Binding-site contacts:
Ligand atom CG1 contacts residue PRO126 of chain 1.L at 3.7 Å (hydrophobic).
Ligand atom C24 contacts residue THR1 of chain 1.K at 2.9 Å.
Ligand atom N contacts residue GLY47 of chain 1.K at 2.7 Å (h-bond).
Ligand atom O contacts residue ALA49 of chain 1.K at 3.1 Å (h-bond).
Ligand atom C14 contacts residue GLY47 of chain 1.K at 3.8 Å.
Ligand atom CG1 contacts residue ALA49 of chain 1.K at 3.7 Å (hydrophobic).
Ligand atom CD1 contacts residue ALA20 of chain 1.K at 3.5 Å (hydrophobic).
Ligand atom O contacts residue ALA46 of chain 1.K at 3.7 Å.
Ligand atom N contacts residue ASP125 of chain 1.L at 3.0 Å (salt-bridge).
Ligand atom O contacts residue GLY47 of chain 1.K at 3.0 Å (h-bond).
Ligand atom CB contacts residue GLY47 of chain 1.K at 3.6 Å.
Ligand atom CG1 contacts residue ASP125 of chain 1.L at 3.8 Å.
Ligand atom C16 contacts residue ALA20 of chain 1.K at 3.6 Å (hydrophobic).
Ligand atom CD1 contacts residue PRO126 of chain 1.L at 3.7 Å (hydrophobic).
Ligand atom O contacts residue ALA20 of chain 1.K at 3.4 Å.
Ligand atom C24 contacts residue TYR169 of chain 1.K at 3.2 Å (hydrophobic).
Ligand atom N contacts residue THR21 of chain 1.K at 2.9 Å (h-bond).
Ligand atom O6 contacts residue THR1 of chain 1.K at 3.6 Å.
Ligand atom C23 contacts residue SER130 of chain 1.K at 3.2 Å.
Ligand atom CB contacts residue THR21 of chain 1.K at 3.6 Å.
Ligand atom OG1 contacts residue THR21 of chain 1.K at 3.2 Å (h-bond).
Ligand atom C23 contacts residue TYR169 of chain 1.K at 3.3 Å (hydrophobic).
Ligand atom CA contacts residue GLY47 of chain 1.K at 3.7 Å.
Ligand atom C15 contacts residue ALA49 of chain 1.K at 3.7 Å (hydrophobic).
Ligand atom N contacts residue THR1 of chain 1.K at 3.7 Å.
Ligand atom C23 contacts residue THR1 of chain 1.K at 1.5 Å.
Ligand atom C22 contacts residue THR1 of chain 1.K at 2.4 Å.
Ligand atom C contacts residue THR1 of chain 1.K at 1.4 Å.
Ligand atom O contacts residue THR1 of chain 1.K at 2.3 Å (h-bond).
Ligand atom C contacts residue THR21 of chain 1.K at 3.7 Å.
Ligand atom C24 contacts residue ARG19 of chain 1.K at 3.5 Å.
Ligand atom O contacts residue THR21 of chain 1.K at 3.0 Å (h-bond).
Ligand atom CA contacts residue THR21 of chain 1.K at 3.4 Å.
Ligand atom CG1 contacts residue ASP125 of chain 1.L at 3.7 Å.
Ligand atom C14 contacts residue THR1 of chain 1.K at 2.8 Å.
Ligand atom CD1 contacts residue TYR107 of chain 1.L at 3.5 Å (hydrophobic).
Ligand atom CA contacts residue GLY47 of chain 1.K at 3.2 Å.
Ligand atom C contacts residue GLY47 of chain 1.K at 3.4 Å.
Ligand atom CD1 contacts residue ALA49 of chain 1.K at 3.5 Å (hydrophobic).
Ligand atom CA contacts residue THR1 of chain 1.K at 2.4 Å.

Sequence of chain 1.L:
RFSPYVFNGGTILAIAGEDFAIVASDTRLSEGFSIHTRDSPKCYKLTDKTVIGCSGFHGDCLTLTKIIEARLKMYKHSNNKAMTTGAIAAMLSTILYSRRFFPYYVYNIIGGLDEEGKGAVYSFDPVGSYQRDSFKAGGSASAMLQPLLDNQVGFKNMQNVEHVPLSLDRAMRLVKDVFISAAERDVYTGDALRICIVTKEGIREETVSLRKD

A protein and the small-molecule ligand that binds it are described below.
Small molecule (SMILES): CC[C@@H](C)[C@H](C(=O)N[C@H](C(=O)N[C@H](C(=O)N[C@@H](CC(C)C)[C@@H](O)C(C)(C)O)[C@@H](C)O)[C@@H](C)CC)N(C)C(C)=O

Sequence of chain 1.K:
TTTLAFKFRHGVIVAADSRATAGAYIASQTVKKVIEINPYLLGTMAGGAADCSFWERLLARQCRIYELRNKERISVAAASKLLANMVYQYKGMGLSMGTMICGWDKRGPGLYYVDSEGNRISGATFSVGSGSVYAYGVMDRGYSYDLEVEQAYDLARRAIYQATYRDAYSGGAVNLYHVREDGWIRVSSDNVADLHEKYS